Sequence of chain 39.E:
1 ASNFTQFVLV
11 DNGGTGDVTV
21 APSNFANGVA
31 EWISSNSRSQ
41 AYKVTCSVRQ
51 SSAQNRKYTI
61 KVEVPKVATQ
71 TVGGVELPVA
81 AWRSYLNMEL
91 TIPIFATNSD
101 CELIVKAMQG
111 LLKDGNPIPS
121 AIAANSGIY

Binding-site contacts:
Ligand atom C4 contacts residue TYR85 of chain 20.E at 3.6 Å (hydrophobic).
Ligand atom C4' contacts residue TYR85 of chain 20.E at 3.2 Å (hydrophobic).
Ligand atom C3' contacts residue TYR85 of chain 20.E at 3.4 Å (hydrophobic).
Ligand atom P contacts residue SER51 of chain 39.E at 3.5 Å.
Ligand atom OP2 contacts residue ASN55 of chain 39.E at 3.4 Å (h-bond).
Ligand atom OP2 contacts residue LYS57 of chain 39.E at 2.6 Å (salt-bridge).
Ligand atom OP1 contacts residue SER51 of chain 39.E at 2.9 Å (h-bond).
Ligand atom C5' contacts residue TYR85 of chain 20.E at 2.9 Å (hydrophobic).
Ligand atom P contacts residue ARG49 of chain 39.E at 3.0 Å.
Ligand atom OP1 contacts residue SER51 of chain 39.E at 3.5 Å.
Ligand atom OP2 contacts residue ARG49 of chain 39.E at 2.3 Å (salt-bridge).
Ligand atom N6 contacts residue CYS46 of chain 20.E at 3.3 Å (h-bond).
Ligand atom N7 contacts residue THR45 of chain 20.E at 2.6 Å (h-bond).
Ligand atom N7 contacts residue LYS61 of chain 20.E at 3.3 Å.
Ligand atom OP2 contacts residue LYS43 of chain 20.E at 2.7 Å (salt-bridge).
Ligand atom N6 contacts residue THR45 of chain 20.E at 2.7 Å (h-bond).
Ligand atom O4' contacts residue LYS61 of chain 20.E at 2.8 Å (salt-bridge).
Ligand atom N9 contacts residue LYS61 of chain 20.E at 3.3 Å (salt-bridge).
Ligand atom OP1 contacts residue ASN55 of chain 39.E at 2.8 Å (h-bond).
Ligand atom O2' contacts residue TYR85 of chain 20.E at 3.4 Å.
Ligand atom C5 contacts residue THR45 of chain 20.E at 3.2 Å.
Ligand atom C2' contacts residue GLU63 of chain 20.E at 3.5 Å.
Ligand atom N1 contacts residue TYR85 of chain 20.E at 3.5 Å.
Ligand atom C2' contacts residue TYR85 of chain 20.E at 3.4 Å (hydrophobic).
Ligand atom OP1 contacts residue SER52 of chain 39.E at 3.2 Å.
Ligand atom C5' contacts residue SER51 of chain 39.E at 3.3 Å.
Ligand atom N1 contacts residue SER47 of chain 20.E at 2.9 Å (h-bond).
Ligand atom N6 contacts residue THR59 of chain 20.E at 2.8 Å (h-bond).
Ligand atom O2 contacts residue ASN87 of chain 20.E at 3.3 Å (h-bond).
Ligand atom OP2 contacts residue SER51 of chain 39.E at 3.4 Å (h-bond).
Ligand atom C6 contacts residue THR45 of chain 20.E at 3.3 Å.
Ligand atom O2' contacts residue GLU63 of chain 20.E at 3.2 Å (salt-bridge).
Ligand atom O3' contacts residue ARG49 of chain 39.E at 3.4 Å (salt-bridge).
Ligand atom N3 contacts residue TYR85 of chain 20.E at 3.5 Å.
Ligand atom C2 contacts residue SER47 of chain 20.E at 3.2 Å.
Ligand atom O3' contacts residue SER51 of chain 39.E at 3.3 Å (h-bond).
Ligand atom C8 contacts residue LYS61 of chain 20.E at 3.4 Å.
Ligand atom OP1 contacts residue ARG49 of chain 39.E at 2.5 Å (salt-bridge).
Ligand atom OP2 contacts residue TYR85 of chain 20.E at 2.6 Å (h-bond).
Ligand atom C5' contacts residue ARG49 of chain 39.E at 3.5 Å.

A small-molecule ligand and the protein it binds are described below.
Small molecule (SMILES): N=c1ccn([C@@H]2O[C@H](CO[P](=O)(O)O[C@H]3[C@@H](O)[C@H](n4cnc5c(N)ncnc54)O[C@@H]3CO[P](=O)(O)O[C@H]3[C@@H](O)[C@H](n4ccc(N)nc4=O)O[C@@H]3CO[P](=O)(O)O[C@H]3[C@@H](O)[C@H](n4ccc(=O)[nH]c4=O)O[C@@H]3CO[P](=O)(O)O[C@H]3[C@@H](O)[C@H](n4cnc5c(N)ncnc54)O[C@@H]3CO[P](=O)(O)O[C@H]3[C@@H](O)[C@H](n4cnc5c(=O)nc(N)[nH]c54)O[C@@H]3CO[P](=O)(O)O[C@H]3[C@@H](O)[C@H](n4cnc5c(=O)nc(N)[nH]c54)O[C@@H]3CO)[C@@H](O[P](=O)(O)OC[C@H]3O[C@@H](n4ccc(N)nc4=O)[C@H](O)[C@@H]3O)[C@H]2O)c(=O)[nH]1

Sequence of chain 20.E:
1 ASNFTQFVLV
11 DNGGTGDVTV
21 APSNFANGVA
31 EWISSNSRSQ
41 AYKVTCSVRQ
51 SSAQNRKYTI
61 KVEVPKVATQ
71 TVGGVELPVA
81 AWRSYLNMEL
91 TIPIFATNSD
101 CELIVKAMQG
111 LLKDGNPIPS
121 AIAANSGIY